The small molecule below binds the protein below.
Small molecule (SMILES): CC(=O)N[C@H]1[C@H](O[C@H]2[C@H](O)[C@@H](NC(C)=O)CO[C@@H]2CO)O[C@H](CO)[C@@H](O[C@@H]2O[C@H](CO)[C@@H](O)[C@H](O[C@H]3O[C@H](CO)[C@@H](O)[C@H](O)[C@@H]3O)[C@@H]2O)[C@@H]1O

Sequence of chain 1.A:
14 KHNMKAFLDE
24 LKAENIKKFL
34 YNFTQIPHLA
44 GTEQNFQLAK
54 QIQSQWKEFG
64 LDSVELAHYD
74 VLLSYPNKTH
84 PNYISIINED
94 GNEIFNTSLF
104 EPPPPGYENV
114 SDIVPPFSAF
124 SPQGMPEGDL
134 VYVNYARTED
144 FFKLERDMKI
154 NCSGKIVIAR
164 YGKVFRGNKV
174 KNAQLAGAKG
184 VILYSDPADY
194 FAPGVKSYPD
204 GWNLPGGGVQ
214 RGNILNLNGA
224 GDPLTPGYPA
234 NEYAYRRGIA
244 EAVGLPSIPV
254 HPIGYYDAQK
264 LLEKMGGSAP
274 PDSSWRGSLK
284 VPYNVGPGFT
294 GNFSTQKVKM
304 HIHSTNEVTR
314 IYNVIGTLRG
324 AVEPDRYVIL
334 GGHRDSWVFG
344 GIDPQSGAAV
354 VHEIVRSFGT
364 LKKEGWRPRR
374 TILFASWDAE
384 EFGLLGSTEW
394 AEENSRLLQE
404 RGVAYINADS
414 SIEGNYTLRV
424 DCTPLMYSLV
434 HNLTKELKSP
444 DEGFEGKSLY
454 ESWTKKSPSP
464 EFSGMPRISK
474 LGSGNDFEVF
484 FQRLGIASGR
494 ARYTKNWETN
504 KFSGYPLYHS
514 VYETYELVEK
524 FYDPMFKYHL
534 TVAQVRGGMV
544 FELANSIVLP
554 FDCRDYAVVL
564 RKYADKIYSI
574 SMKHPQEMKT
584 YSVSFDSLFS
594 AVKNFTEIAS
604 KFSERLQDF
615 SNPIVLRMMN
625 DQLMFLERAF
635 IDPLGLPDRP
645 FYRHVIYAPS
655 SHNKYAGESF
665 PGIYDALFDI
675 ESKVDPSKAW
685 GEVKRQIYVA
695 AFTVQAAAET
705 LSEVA

Binding-site contacts:
Ligand atom C2 contacts residue GLN699 of chain 1.A at 3.7 Å.
Ligand atom O7 contacts residue GLN699 of chain 1.A at 3.3 Å.
Ligand atom C3 contacts residue ARG313 of chain 2.A at 3.7 Å.
Ligand atom O5 contacts residue HIS71 of chain 2.A at 3.4 Å.
Ligand atom C5 contacts residue GLU235 of chain 2.A at 3.6 Å.
Ligand atom C5 contacts residue ASN597 of chain 1.A at 3.5 Å.
Ligand atom C1 contacts residue GLN699 of chain 1.A at 3.8 Å.
Ligand atom C2 contacts residue GLU235 of chain 2.A at 3.3 Å.
Ligand atom O4 contacts residue GLU235 of chain 2.A at 3.0 Å (salt-bridge).
Ligand atom C2 contacts residue ARG313 of chain 2.A at 3.8 Å.
Ligand atom N2 contacts residue SER593 of chain 1.A at 2.9 Å (h-bond).
Ligand atom C3 contacts residue ASN597 of chain 1.A at 3.8 Å.
Ligand atom C8 contacts residue ALA594 of chain 1.A at 3.7 Å (hydrophobic).
Ligand atom C4 contacts residue GLU235 of chain 2.A at 3.8 Å.
Ligand atom O2 contacts residue ARG313 of chain 2.A at 3.4 Å (salt-bridge).
Ligand atom O2 contacts residue HIS71 of chain 2.A at 2.9 Å (h-bond).
Ligand atom C7 contacts residue GLN699 of chain 1.A at 3.4 Å.
Ligand atom O5 contacts residue ASN597 of chain 1.A at 2.2 Å (h-bond).
Ligand atom C1 contacts residue ASN597 of chain 1.A at 1.4 Å.
Ligand atom O2 contacts residue GLU235 of chain 2.A at 2.6 Å (salt-bridge).
Ligand atom C2 contacts residue SER593 of chain 1.A at 3.6 Å.
Ligand atom C7 contacts residue ASN597 of chain 1.A at 3.8 Å.
Ligand atom C4 contacts residue ARG313 of chain 2.A at 3.5 Å.
Ligand atom C3 contacts residue ARG313 of chain 2.A at 3.7 Å.
Ligand atom C1 contacts residue SER593 of chain 1.A at 3.6 Å.
Ligand atom N2 contacts residue GLN699 of chain 1.A at 3.6 Å (h-bond).
Ligand atom C6 contacts residue GLU235 of chain 2.A at 3.9 Å.
Ligand atom C8 contacts residue SER590 of chain 1.A at 3.5 Å.
Ligand atom C1 contacts residue ARG313 of chain 2.A at 4.0 Å.
Ligand atom C6 contacts residue HIS71 of chain 2.A at 3.9 Å.
Ligand atom C7 contacts residue SER593 of chain 1.A at 3.9 Å.
Ligand atom O4 contacts residue ARG313 of chain 2.A at 3.9 Å.
Ligand atom C8 contacts residue TYR236 of chain 2.A at 3.7 Å (hydrophobic).
Ligand atom O3 contacts residue ARG313 of chain 2.A at 3.0 Å (salt-bridge).
Ligand atom N2 contacts residue ASN597 of chain 1.A at 2.9 Å (h-bond).
Ligand atom C3 contacts residue GLU235 of chain 2.A at 3.9 Å.
Ligand atom C2 contacts residue ASN597 of chain 1.A at 2.4 Å.
Ligand atom C3 contacts residue GLU235 of chain 2.A at 3.6 Å.
Ligand atom O3 contacts residue GLU235 of chain 2.A at 3.2 Å (salt-bridge).
Ligand atom C8 contacts residue SER593 of chain 1.A at 3.9 Å.

Sequence of chain 2.A:
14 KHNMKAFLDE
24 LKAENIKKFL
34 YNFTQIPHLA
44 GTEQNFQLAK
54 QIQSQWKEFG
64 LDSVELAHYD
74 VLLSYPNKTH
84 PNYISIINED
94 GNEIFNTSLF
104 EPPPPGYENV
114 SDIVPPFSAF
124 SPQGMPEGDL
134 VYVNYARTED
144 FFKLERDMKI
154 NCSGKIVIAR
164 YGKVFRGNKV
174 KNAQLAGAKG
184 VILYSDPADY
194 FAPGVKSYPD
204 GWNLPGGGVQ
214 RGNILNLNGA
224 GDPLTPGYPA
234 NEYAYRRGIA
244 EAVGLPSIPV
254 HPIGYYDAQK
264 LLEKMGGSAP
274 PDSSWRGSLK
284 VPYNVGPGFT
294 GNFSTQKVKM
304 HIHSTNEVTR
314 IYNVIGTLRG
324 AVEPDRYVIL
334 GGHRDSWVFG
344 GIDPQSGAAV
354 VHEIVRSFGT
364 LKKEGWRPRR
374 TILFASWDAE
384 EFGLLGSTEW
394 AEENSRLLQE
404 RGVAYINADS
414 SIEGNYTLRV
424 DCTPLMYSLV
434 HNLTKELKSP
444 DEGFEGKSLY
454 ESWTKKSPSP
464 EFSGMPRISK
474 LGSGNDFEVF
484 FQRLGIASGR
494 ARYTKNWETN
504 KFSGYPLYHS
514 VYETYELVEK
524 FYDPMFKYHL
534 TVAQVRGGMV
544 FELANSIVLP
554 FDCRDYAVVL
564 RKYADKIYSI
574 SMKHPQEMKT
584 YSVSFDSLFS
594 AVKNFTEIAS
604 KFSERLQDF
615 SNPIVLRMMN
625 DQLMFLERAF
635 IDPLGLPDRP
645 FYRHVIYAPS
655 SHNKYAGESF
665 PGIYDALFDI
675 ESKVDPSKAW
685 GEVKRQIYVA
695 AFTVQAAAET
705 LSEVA